Sequence of chain 1.D:
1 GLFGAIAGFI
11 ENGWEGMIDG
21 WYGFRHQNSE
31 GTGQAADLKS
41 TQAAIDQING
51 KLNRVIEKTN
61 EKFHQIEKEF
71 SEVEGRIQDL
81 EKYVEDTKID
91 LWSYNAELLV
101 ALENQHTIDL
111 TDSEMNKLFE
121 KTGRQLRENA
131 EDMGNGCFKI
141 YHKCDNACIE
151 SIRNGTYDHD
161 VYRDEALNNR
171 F

The small molecule below binds the protein below.
Small molecule (SMILES): CC(=O)N[C@H]1[C@H](O[C@H]2[C@H](O)[C@@H](NC(C)=O)CO[C@@H]2CO)O[C@H](CO)[C@@H](O)[C@@H]1O

Sequence of chain 1.C:
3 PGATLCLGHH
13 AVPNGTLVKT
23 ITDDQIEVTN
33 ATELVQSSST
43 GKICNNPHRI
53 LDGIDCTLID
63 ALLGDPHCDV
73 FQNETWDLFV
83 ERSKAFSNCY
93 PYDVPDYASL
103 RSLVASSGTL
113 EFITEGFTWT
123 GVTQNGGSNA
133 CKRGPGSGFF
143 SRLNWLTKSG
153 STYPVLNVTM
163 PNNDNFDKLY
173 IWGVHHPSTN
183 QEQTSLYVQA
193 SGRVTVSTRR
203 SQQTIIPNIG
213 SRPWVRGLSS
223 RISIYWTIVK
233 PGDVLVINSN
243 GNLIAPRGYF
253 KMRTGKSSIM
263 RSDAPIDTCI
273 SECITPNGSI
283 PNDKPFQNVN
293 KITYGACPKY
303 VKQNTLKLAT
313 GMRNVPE

Binding-site contacts:
Ligand atom N2 contacts residue ASN32 of chain 1.C at 2.9 Å (h-bond).
Ligand atom C1 contacts residue ASN32 of chain 1.C at 1.4 Å.
Ligand atom C6 contacts residue LEU52 of chain 1.D at 4.1 Å (hydrophobic).
Ligand atom C3 contacts residue ASN32 of chain 1.C at 3.8 Å.
Ligand atom C7 contacts residue ASN32 of chain 1.C at 3.4 Å.
Ligand atom O7 contacts residue ASN32 of chain 1.C at 3.5 Å (h-bond).
Ligand atom C1 contacts residue THR312 of chain 1.C at 3.8 Å.
Ligand atom O6 contacts residue LEU52 of chain 1.D at 3.7 Å.
Ligand atom C6 contacts residue THR312 of chain 1.C at 4.3 Å.
Ligand atom C5 contacts residue THR312 of chain 1.C at 4.4 Å.
Ligand atom O6 contacts residue THR312 of chain 1.C at 3.9 Å.
Ligand atom C2 contacts residue ASN32 of chain 1.C at 2.5 Å.
Ligand atom C4 contacts residue ASN32 of chain 1.C at 4.2 Å.
Ligand atom O5 contacts residue ASN32 of chain 1.C at 2.3 Å (h-bond).
Ligand atom C8 contacts residue THR34 of chain 1.C at 3.7 Å.
Ligand atom C5 contacts residue ASN32 of chain 1.C at 3.6 Å.
Ligand atom O5 contacts residue THR312 of chain 1.C at 3.3 Å (h-bond).